Binding-site contacts:
Ligand atom O1 contacts residue HIS143 of chain 1.J at 3.1 Å (h-bond).
Ligand atom O3P contacts residue GLY74 of chain 1.J at 3.8 Å.
Ligand atom O1 contacts residue ASN32 of chain 1.J at 3.7 Å.
Ligand atom O2P contacts residue THR115 of chain 1.J at 2.3 Å (h-bond).
Ligand atom P contacts residue GLY76 of chain 1.J at 3.8 Å.
Ligand atom O1 contacts residue HIS141 of chain 1.J at 3.4 Å (h-bond).
Ligand atom P contacts residue ASN32 of chain 1.J at 3.8 Å.
Ligand atom N2 contacts residue ASN32 of chain 1.J at 3.6 Å.
Ligand atom C1 contacts residue HIS141 of chain 1.J at 4.0 Å.
Ligand atom N2 contacts residue GLU117 of chain 1.J at 3.0 Å (salt-bridge).
Ligand atom O1P contacts residue ASN29 of chain 1.J at 3.8 Å.
Ligand atom O2P contacts residue ASN32 of chain 1.J at 2.8 Å (h-bond).
Ligand atom C1 contacts residue ASN32 of chain 1.J at 3.4 Å.
Ligand atom O1 contacts residue ZN1 of chain 1.MA at 2.2 Å.
Ligand atom O4P contacts residue GLY76 of chain 1.J at 3.5 Å (h-bond).
Ligand atom O2P contacts residue SER116 of chain 1.J at 4.0 Å.
Ligand atom O2 contacts residue GLU117 of chain 1.J at 2.5 Å (salt-bridge).
Ligand atom O2 contacts residue HIS141 of chain 1.J at 3.2 Å (h-bond).
Ligand atom C1 contacts residue ZN1 of chain 1.MA at 2.8 Å.
Ligand atom O1 contacts residue GLY30 of chain 1.J at 3.6 Å.
Ligand atom O2 contacts residue TRP209 of chain 1.J at 4.0 Å.
Ligand atom O4P contacts residue THR115 of chain 1.J at 3.7 Å.
Ligand atom O2P contacts residue GLY31 of chain 1.J at 3.5 Å (h-bond).
Ligand atom P contacts residue ASN29 of chain 1.J at 3.6 Å.
Ligand atom O1 contacts residue GLY31 of chain 1.J at 2.8 Å (h-bond).
Ligand atom O4P contacts residue SER116 of chain 1.J at 2.9 Å (h-bond).
Ligand atom O2 contacts residue HIS212 of chain 1.J at 3.0 Å (h-bond).
Ligand atom O2 contacts residue ZN1 of chain 1.MA at 2.3 Å.
Ligand atom C2 contacts residue ASN32 of chain 1.J at 3.7 Å.
Ligand atom O4P contacts residue SER75 of chain 1.J at 3.2 Å (h-bond).
Ligand atom O3P contacts residue SER75 of chain 1.J at 4.0 Å.
Ligand atom O1P contacts residue SER116 of chain 1.J at 3.7 Å.
Ligand atom N2 contacts residue HIS141 of chain 1.J at 4.0 Å.
Ligand atom P contacts residue THR115 of chain 1.J at 3.7 Å.
Ligand atom O3P contacts residue GLY76 of chain 1.J at 3.0 Å (h-bond).
Ligand atom O3P contacts residue ASN29 of chain 1.J at 2.6 Å (h-bond).
Ligand atom N2 contacts residue ZN1 of chain 1.MA at 2.9 Å.
Ligand atom C1 contacts residue GLY31 of chain 1.J at 3.8 Å.
Ligand atom O1P contacts residue ASN32 of chain 1.J at 3.4 Å (h-bond).
Ligand atom C2 contacts residue ASN29 of chain 1.J at 3.4 Å.

This small molecule binds to this protein.
Small molecule (SMILES): O=C(COP(=O)(O)O)NO

Sequence of chain 1.J:
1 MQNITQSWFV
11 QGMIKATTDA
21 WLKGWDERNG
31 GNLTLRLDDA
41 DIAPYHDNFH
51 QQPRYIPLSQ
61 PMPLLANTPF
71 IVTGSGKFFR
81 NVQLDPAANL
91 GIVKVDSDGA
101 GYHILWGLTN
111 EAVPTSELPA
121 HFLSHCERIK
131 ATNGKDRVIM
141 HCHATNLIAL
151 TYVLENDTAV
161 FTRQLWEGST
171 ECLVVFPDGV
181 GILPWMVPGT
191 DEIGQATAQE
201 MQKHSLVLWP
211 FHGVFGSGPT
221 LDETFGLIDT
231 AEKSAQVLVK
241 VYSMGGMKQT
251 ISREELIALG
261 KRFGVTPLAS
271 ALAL